Sequence of chain 1.D:
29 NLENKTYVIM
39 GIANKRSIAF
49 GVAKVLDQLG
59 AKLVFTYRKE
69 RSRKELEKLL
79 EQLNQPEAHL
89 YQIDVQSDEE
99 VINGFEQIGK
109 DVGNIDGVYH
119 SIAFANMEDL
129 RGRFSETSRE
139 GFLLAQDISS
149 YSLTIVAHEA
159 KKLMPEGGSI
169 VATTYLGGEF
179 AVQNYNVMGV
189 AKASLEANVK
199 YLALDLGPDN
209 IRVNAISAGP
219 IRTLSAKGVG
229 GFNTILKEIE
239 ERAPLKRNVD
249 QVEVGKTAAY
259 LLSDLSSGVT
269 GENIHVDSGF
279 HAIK

Binding-site contacts:
Ligand atom CAF contacts residue SER223 of chain 1.D at 3.5 Å.
Ligand atom CAC contacts residue ALA123 of chain 1.D at 3.9 Å (hydrophobic).
Ligand atom CAJ contacts residue TYR183 of chain 1.D at 3.3 Å (hydrophobic).
Ligand atom CAG contacts residue VAL227 of chain 1.D at 3.6 Å (hydrophobic).
Ligand atom CAC contacts residue MET186 of chain 1.D at 3.9 Å (hydrophobic).
Ligand atom CAN contacts residue SER223 of chain 1.D at 3.7 Å.
Ligand atom OAA contacts residue LYS190 of chain 1.D at 3.6 Å.
Ligand atom OAA contacts residue NAP1 of chain 1.R at 2.4 Å (h-bond).
Ligand atom CL1 contacts residue PHE230 of chain 1.D at 3.9 Å.
Ligand atom CAN contacts residue NAP1 of chain 1.R at 3.5 Å.
Ligand atom OAK contacts residue NAP1 of chain 1.R at 3.1 Å (h-bond).
Ligand atom CAD contacts residue MET186 of chain 1.D at 4.2 Å (hydrophobic).
Ligand atom CAD contacts residue PHE122 of chain 1.D at 3.9 Å (hydrophobic).
Ligand atom CAD contacts residue ALA121 of chain 1.D at 3.6 Å (hydrophobic).
Ligand atom CAL contacts residue TYR183 of chain 1.D at 4.1 Å (hydrophobic).
Ligand atom CAH contacts residue VAL227 of chain 1.D at 3.8 Å (hydrophobic).
Ligand atom CAC contacts residue LEU128 of chain 1.D at 3.9 Å (hydrophobic).
Ligand atom CAM contacts residue TYR183 of chain 1.D at 3.3 Å (hydrophobic).
Ligand atom OAA contacts residue TYR183 of chain 1.D at 2.4 Å (h-bond).
Ligand atom CAH contacts residue PHE230 of chain 1.D at 4.0 Å (hydrophobic).
Ligand atom CL1 contacts residue NAP1 of chain 1.R at 3.8 Å.
Ligand atom CL1 contacts residue TYR173 of chain 1.D at 3.7 Å.
Ligand atom CAE contacts residue LEU128 of chain 1.D at 3.6 Å (hydrophobic).
Ligand atom CAO contacts residue NAP1 of chain 1.R at 3.3 Å.
Ligand atom CAH contacts residue ALA224 of chain 1.D at 3.8 Å (hydrophobic).
Ligand atom CAJ contacts residue NAP1 of chain 1.R at 3.5 Å.
Ligand atom OAK contacts residue SER223 of chain 1.D at 3.8 Å.
Ligand atom CAE contacts residue MET186 of chain 1.D at 4.2 Å (hydrophobic).
Ligand atom CAI contacts residue ALA224 of chain 1.D at 3.7 Å (hydrophobic).
Ligand atom CAI contacts residue NAP1 of chain 1.R at 3.5 Å.
Ligand atom CAI contacts residue VAL227 of chain 1.D at 4.0 Å (hydrophobic).
Ligand atom CAE contacts residue VAL227 of chain 1.D at 3.9 Å (hydrophobic).
Ligand atom CAM contacts residue NAP1 of chain 1.R at 3.4 Å.
Ligand atom CAL contacts residue NAP1 of chain 1.R at 3.5 Å.
Ligand atom CAJ contacts residue TYR173 of chain 1.D at 3.9 Å (hydrophobic).
Ligand atom CAF contacts residue ALA121 of chain 1.D at 3.9 Å (hydrophobic).
Ligand atom CAD contacts residue SER223 of chain 1.D at 3.9 Å.
Ligand atom CL1 contacts residue PRO218 of chain 1.D at 4.2 Å.
Ligand atom CAF contacts residue NAP1 of chain 1.R at 3.7 Å.
Ligand atom CAH contacts residue NAP1 of chain 1.R at 3.4 Å.

This protein binds this small molecule.
Small molecule (SMILES): Oc1cc(Cl)ccc1Oc1ccccc1